Binding-site contacts:
Ligand atom O3 contacts residue GLY430 of chain 1.B at 3.2 Å.
Ligand atom P2 contacts residue THR348 of chain 1.B at 3.5 Å.
Ligand atom P2 contacts residue THR349 of chain 1.B at 3.7 Å.
Ligand atom O6P contacts residue SER353 of chain 1.B at 3.6 Å (h-bond).
Ligand atom O3 contacts residue TRP398 of chain 1.B at 3.7 Å.
Ligand atom O4 contacts residue GLY434 of chain 1.B at 2.5 Å (h-bond).
Ligand atom O5P contacts residue SER435 of chain 1.B at 2.6 Å (h-bond).
Ligand atom O6 contacts residue THR349 of chain 1.B at 3.1 Å (h-bond).
Ligand atom O3P contacts residue TRP398 of chain 1.B at 2.6 Å (h-bond).
Ligand atom O2 contacts residue LEU347 of chain 1.B at 3.5 Å.
Ligand atom O4P contacts residue THR348 of chain 1.B at 2.6 Å (h-bond).
Ligand atom O3 contacts residue ARG432 of chain 1.B at 2.7 Å (salt-bridge).
Ligand atom O5P contacts residue THR350 of chain 1.B at 2.6 Å (h-bond).
Ligand atom C6 contacts residue LEU347 of chain 1.B at 3.7 Å (hydrophobic).
Ligand atom C4 contacts residue GLY434 of chain 1.B at 3.3 Å.
Ligand atom O4 contacts residue TYR437 of chain 1.B at 2.9 Å (h-bond).
Ligand atom O1P contacts residue ARG405 of chain 1.B at 2.8 Å (salt-bridge).
Ligand atom O6P contacts residue SER435 of chain 1.B at 3.1 Å (h-bond).
Ligand atom C5 contacts residue GLY434 of chain 1.B at 3.4 Å.
Ligand atom C3 contacts residue ARG432 of chain 1.B at 3.3 Å.
Ligand atom P2 contacts residue SER435 of chain 1.B at 3.3 Å.
Ligand atom O2P contacts residue PRO433 of chain 1.B at 3.7 Å.
Ligand atom O6 contacts residue THR348 of chain 1.B at 3.6 Å.
Ligand atom O1 contacts residue GLY434 of chain 1.B at 3.7 Å.
Ligand atom O5P contacts residue THR349 of chain 1.B at 3.5 Å (h-bond).
Ligand atom P1 contacts residue ARG405 of chain 1.B at 3.7 Å.
Ligand atom O5P contacts residue THR348 of chain 1.B at 3.7 Å.
Ligand atom C6 contacts residue SER353 of chain 1.B at 3.7 Å.
Ligand atom O5 contacts residue LEU347 of chain 1.B at 3.8 Å.
Ligand atom O4 contacts residue GLY436 of chain 1.B at 3.7 Å.
Ligand atom C6 contacts residue THR438 of chain 1.B at 3.5 Å.
Ligand atom O4P contacts residue ARG352 of chain 1.B at 3.8 Å.
Ligand atom O4P contacts residue SER353 of chain 1.B at 2.7 Å (h-bond).
Ligand atom P2 contacts residue SER353 of chain 1.B at 3.7 Å.
Ligand atom O3P contacts residue ARG405 of chain 1.B at 3.0 Å (salt-bridge).
Ligand atom C3 contacts residue GLY434 of chain 1.B at 3.5 Å.
Ligand atom O6P contacts residue GLY436 of chain 1.B at 2.9 Å (h-bond).
Ligand atom O4 contacts residue THR438 of chain 1.B at 3.6 Å (h-bond).
Ligand atom O2 contacts residue GLY430 of chain 1.B at 3.6 Å.
Ligand atom O2P contacts residue GLY434 of chain 1.B at 2.9 Å (h-bond).

A small-molecule ligand and the protein it binds are described below.
Small molecule (SMILES): O=P(O)(O)OC[C@H]1O[C@](O)(COP(=O)(O)O)[C@@H](O)[C@@H]1O

Sequence of chain 1.B:
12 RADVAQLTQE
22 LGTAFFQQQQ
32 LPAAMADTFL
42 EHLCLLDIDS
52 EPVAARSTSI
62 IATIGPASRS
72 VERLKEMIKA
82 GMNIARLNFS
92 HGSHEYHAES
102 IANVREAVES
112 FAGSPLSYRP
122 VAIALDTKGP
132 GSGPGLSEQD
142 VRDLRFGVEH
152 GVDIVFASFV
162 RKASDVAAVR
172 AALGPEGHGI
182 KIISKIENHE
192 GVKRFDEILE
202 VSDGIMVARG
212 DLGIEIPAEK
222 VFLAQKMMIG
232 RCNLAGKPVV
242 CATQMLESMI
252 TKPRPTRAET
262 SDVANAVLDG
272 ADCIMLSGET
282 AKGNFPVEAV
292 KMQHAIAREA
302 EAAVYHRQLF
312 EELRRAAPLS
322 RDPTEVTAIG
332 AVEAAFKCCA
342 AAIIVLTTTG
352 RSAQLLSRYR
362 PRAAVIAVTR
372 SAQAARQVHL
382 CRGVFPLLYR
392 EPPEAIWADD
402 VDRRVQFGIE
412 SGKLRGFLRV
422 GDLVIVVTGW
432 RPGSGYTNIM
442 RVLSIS